The protein below binds the small molecule below.
Small molecule (SMILES): O=[N+]([O-])c1ccc(O[C@H]2O[C@H](CO)[C@@H](O)[C@H](O)[C@@H]2O)cc1

Binding-site contacts:
Ligand atom O6 contacts residue ASP93 of chain 1.A at 2.6 Å (salt-bridge).
Ligand atom C3 contacts residue ARG43 of chain 1.A at 3.9 Å.
Ligand atom O3 contacts residue ARG43 of chain 1.A at 4.2 Å.
Ligand atom O1 contacts residue TRP120 of chain 1.A at 4.5 Å.
Ligand atom C3 contacts residue TYR66 of chain 1.A at 4.5 Å (hydrophobic).
Ligand atom O3 contacts residue GLU40 of chain 1.A at 3.8 Å.
Ligand atom O4 contacts residue ARG43 of chain 1.A at 2.9 Å (salt-bridge).
Ligand atom C6 contacts residue TYR66 of chain 1.A at 3.8 Å (hydrophobic).
Ligand atom C2 contacts residue TYR66 of chain 1.A at 4.4 Å (hydrophobic).
Ligand atom C6 contacts residue ARG121 of chain 1.A at 3.9 Å.
Ligand atom C9 contacts residue TYR66 of chain 1.A at 3.5 Å (hydrophobic).
Ligand atom C6 contacts residue ASP93 of chain 1.A at 3.5 Å.
Ligand atom O4 contacts residue TYR66 of chain 1.A at 4.4 Å.
Ligand atom C1 contacts residue ARG121 of chain 1.A at 3.6 Å.
Ligand atom O6 contacts residue TRP148 of chain 1.A at 3.9 Å.
Ligand atom C6 contacts residue TRP120 of chain 1.A at 4.1 Å (hydrophobic).
Ligand atom O1 contacts residue ARG121 of chain 1.A at 3.9 Å.
Ligand atom C5 contacts residue ARG121 of chain 1.A at 4.0 Å.
Ligand atom O6 contacts residue GLU94 of chain 1.A at 3.9 Å.
Ligand atom O4 contacts residue ASP93 of chain 1.A at 2.5 Å (salt-bridge).
Ligand atom C8 contacts residue TYR66 of chain 1.A at 3.0 Å (hydrophobic).
Ligand atom C5 contacts residue TYR66 of chain 1.A at 3.9 Å (hydrophobic).
Ligand atom C4 contacts residue ASP93 of chain 1.A at 3.3 Å.
Ligand atom O5 contacts residue ARG121 of chain 1.A at 2.9 Å (salt-bridge).
Ligand atom O1 contacts residue TYR66 of chain 1.A at 4.2 Å.
Ligand atom C4 contacts residue ARG43 of chain 1.A at 3.9 Å.
Ligand atom C5 contacts residue ASP93 of chain 1.A at 4.2 Å.
Ligand atom C6 contacts residue GLU94 of chain 1.A at 3.6 Å.
Ligand atom O6 contacts residue ARG121 of chain 1.A at 2.9 Å (salt-bridge).
Ligand atom C7 contacts residue TYR66 of chain 1.A at 4.0 Å (hydrophobic).

Sequence of chain 1.A:
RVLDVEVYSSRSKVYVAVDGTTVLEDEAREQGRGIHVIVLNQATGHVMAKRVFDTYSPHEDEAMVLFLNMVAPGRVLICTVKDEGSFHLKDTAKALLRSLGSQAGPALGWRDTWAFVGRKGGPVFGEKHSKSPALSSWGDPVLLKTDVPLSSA